Sequence of chain 3.C:
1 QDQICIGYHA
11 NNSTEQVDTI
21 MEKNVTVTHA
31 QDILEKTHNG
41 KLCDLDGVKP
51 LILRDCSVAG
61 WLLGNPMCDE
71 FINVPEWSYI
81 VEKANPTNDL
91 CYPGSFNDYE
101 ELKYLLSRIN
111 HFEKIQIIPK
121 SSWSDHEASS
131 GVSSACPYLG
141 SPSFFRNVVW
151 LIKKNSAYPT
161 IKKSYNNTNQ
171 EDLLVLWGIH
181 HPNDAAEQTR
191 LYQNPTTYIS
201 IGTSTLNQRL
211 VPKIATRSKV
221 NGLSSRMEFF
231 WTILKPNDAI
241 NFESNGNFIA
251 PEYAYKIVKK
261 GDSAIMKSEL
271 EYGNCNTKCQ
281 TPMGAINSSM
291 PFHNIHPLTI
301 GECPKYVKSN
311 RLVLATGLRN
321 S

Sequence of chain 2.C:
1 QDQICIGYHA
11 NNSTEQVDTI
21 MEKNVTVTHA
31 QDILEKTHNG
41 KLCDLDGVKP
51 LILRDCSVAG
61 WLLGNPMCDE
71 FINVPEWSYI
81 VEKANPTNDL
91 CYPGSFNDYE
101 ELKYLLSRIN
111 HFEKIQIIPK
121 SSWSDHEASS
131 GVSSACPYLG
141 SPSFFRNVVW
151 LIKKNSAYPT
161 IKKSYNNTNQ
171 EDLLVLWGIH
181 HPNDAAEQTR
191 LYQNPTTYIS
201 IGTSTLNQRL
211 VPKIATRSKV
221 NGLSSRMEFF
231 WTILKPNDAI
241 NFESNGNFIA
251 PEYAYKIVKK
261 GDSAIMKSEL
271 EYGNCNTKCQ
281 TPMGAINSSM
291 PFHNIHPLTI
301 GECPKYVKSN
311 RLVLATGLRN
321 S

Binding-site contacts:
Ligand atom O5 contacts residue ASN166 of chain 3.C at 2.4 Å (h-bond).
Ligand atom N2 contacts residue ASN237 of chain 3.C at 2.7 Å (h-bond).
Ligand atom C5 contacts residue ASN237 of chain 3.C at 3.9 Å.
Ligand atom C7 contacts residue ASN166 of chain 3.C at 3.4 Å.
Ligand atom C8 contacts residue ALA239 of chain 3.C at 3.9 Å (hydrophobic).
Ligand atom C3 contacts residue ASN166 of chain 3.C at 3.6 Å.
Ligand atom C3 contacts residue ASN237 of chain 3.C at 4.0 Å.
Ligand atom O7 contacts residue ASN166 of chain 3.C at 3.5 Å (h-bond).
Ligand atom O5 contacts residue ASN237 of chain 3.C at 4.2 Å.
Ligand atom C8 contacts residue ASN237 of chain 3.C at 3.3 Å.
Ligand atom C7 contacts residue ASN237 of chain 3.C at 3.4 Å.
Ligand atom O7 contacts residue ALA239 of chain 3.C at 4.1 Å.
Ligand atom N2 contacts residue ASN166 of chain 3.C at 2.7 Å (h-bond).
Ligand atom C8 contacts residue ASP238 of chain 3.C at 4.1 Å.
Ligand atom C8 contacts residue SER218 of chain 2.C at 3.6 Å.
Ligand atom C1 contacts residue ASN166 of chain 3.C at 1.4 Å.
Ligand atom C1 contacts residue ASN237 of chain 3.C at 3.9 Å.
Ligand atom C2 contacts residue ASN237 of chain 3.C at 3.7 Å.
Ligand atom O6 contacts residue ASN166 of chain 3.C at 4.4 Å.
Ligand atom C4 contacts residue ASN166 of chain 3.C at 4.0 Å.
Ligand atom C7 contacts residue ALA239 of chain 3.C at 4.2 Å (hydrophobic).
Ligand atom C5 contacts residue ASN166 of chain 3.C at 3.6 Å.
Ligand atom C2 contacts residue ASN166 of chain 3.C at 2.2 Å.

A small-molecule ligand and the protein it binds are described below.
Small molecule (SMILES): CC(=O)N[C@@H]1[C@@H](O)[C@H](O)[C@@H](CO)O[C@H]1O